Sequence of chain 1.A:
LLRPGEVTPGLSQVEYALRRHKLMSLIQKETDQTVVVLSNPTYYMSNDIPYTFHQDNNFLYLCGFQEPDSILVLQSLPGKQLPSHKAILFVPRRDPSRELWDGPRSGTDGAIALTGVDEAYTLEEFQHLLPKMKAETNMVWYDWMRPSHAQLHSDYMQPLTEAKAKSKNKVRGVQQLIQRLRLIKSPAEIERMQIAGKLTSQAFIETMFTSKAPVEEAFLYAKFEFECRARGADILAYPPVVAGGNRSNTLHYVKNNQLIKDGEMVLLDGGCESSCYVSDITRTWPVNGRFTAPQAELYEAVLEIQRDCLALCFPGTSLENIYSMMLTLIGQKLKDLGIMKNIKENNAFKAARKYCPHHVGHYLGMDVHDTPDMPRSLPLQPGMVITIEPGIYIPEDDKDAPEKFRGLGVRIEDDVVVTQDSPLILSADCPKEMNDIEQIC

Binding-site contacts:
Ligand atom C8 contacts residue PRO250 of chain 1.A at 3.8 Å (hydrophobic).
Ligand atom OXT contacts residue GLU400 of chain 1.A at 3.1 Å (salt-bridge).
Ligand atom C contacts residue GLU400 of chain 1.A at 3.8 Å.
Ligand atom CB contacts residue MN1 of chain 1.D at 3.0 Å.
Ligand atom C10 contacts residue VAL265 of chain 1.A at 3.9 Å (hydrophobic).
Ligand atom O2 contacts residue ASP291 of chain 1.A at 3.4 Å (salt-bridge).
Ligand atom CA contacts residue GLU400 of chain 1.A at 3.5 Å.
Ligand atom N contacts residue ASP280 of chain 1.A at 3.0 Å (salt-bridge).
Ligand atom C9 contacts residue PRO250 of chain 1.A at 3.4 Å (hydrophobic).
Ligand atom OXT contacts residue HIS373 of chain 1.A at 2.9 Å (h-bond).
Ligand atom CA contacts residue ASP280 of chain 1.A at 3.6 Å.
Ligand atom N contacts residue MN1 of chain 1.D at 2.3 Å.
Ligand atom OXT contacts residue MN1 of chain 1.C at 2.3 Å.
Ligand atom OXT contacts residue ASP291 of chain 1.A at 3.8 Å.
Ligand atom OXT contacts residue DMS1 of chain 1.I at 2.9 Å.
Ligand atom C9 contacts residue VAL252 of chain 1.A at 3.8 Å (hydrophobic).
Ligand atom C8 contacts residue TYR249 of chain 1.A at 3.6 Å (hydrophobic).
Ligand atom N contacts residue TYR249 of chain 1.A at 3.3 Å.
Ligand atom C8 contacts residue ILE60 of chain 1.B at 3.9 Å (hydrophobic).
Ligand atom O2 contacts residue MN1 of chain 1.C at 2.2 Å.
Ligand atom O2 contacts residue MN1 of chain 1.D at 2.1 Å.
Ligand atom C11 contacts residue PRO61 of chain 1.B at 3.9 Å (hydrophobic).
Ligand atom C6 contacts residue ILE60 of chain 1.B at 3.7 Å (hydrophobic).
Ligand atom O2 contacts residue GLU400 of chain 1.A at 2.6 Å (salt-bridge).
Ligand atom C contacts residue DMS1 of chain 1.I at 3.2 Å.
Ligand atom N contacts residue ASP291 of chain 1.A at 3.1 Å (salt-bridge).
Ligand atom CB contacts residue ASP291 of chain 1.A at 3.7 Å.
Ligand atom O2 contacts residue GLU424 of chain 1.A at 3.0 Å (salt-bridge).
Ligand atom CB contacts residue ASP280 of chain 1.A at 3.9 Å.
Ligand atom C contacts residue MN1 of chain 1.C at 3.1 Å.
Ligand atom C contacts residue HIS380 of chain 1.A at 3.3 Å.
Ligand atom CA contacts residue MN1 of chain 1.C at 3.1 Å.
Ligand atom CA contacts residue MN1 of chain 1.D at 3.0 Å.
Ligand atom C10 contacts residue PRO61 of chain 1.B at 3.9 Å (hydrophobic).
Ligand atom CB contacts residue MN1 of chain 1.C at 3.5 Å.
Ligand atom O contacts residue DMS1 of chain 1.I at 3.2 Å.
Ligand atom O2 contacts residue ASP280 of chain 1.A at 3.3 Å (salt-bridge).
Ligand atom C11 contacts residue HIS263 of chain 1.A at 3.5 Å.
Ligand atom OXT contacts residue HIS380 of chain 1.A at 2.8 Å (h-bond).
Ligand atom O contacts residue HIS380 of chain 1.A at 3.4 Å (h-bond).

Sequence of chain 1.B:
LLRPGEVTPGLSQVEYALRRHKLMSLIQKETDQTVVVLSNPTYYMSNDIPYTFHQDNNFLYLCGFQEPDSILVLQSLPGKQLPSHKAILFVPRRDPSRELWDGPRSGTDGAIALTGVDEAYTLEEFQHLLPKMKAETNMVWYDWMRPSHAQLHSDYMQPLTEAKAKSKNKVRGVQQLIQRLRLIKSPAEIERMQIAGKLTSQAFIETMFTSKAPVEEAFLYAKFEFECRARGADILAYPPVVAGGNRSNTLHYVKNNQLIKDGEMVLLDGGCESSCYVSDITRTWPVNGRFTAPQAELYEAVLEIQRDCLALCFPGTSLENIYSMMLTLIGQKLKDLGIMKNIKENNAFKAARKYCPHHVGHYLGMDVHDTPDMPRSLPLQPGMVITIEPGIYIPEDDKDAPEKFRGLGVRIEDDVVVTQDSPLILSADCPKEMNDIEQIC

This small molecule binds to this protein.
Small molecule (SMILES): N[C@H](Cc1ccccc1)[C@H](O)C(=O)O